This protein binds this small molecule.
Small molecule (SMILES): CC(=O)N[C@@H]1[C@@H](O)[C@H](O)[C@@H](CO)O[C@H]1O

Sequence of chain 1.B:
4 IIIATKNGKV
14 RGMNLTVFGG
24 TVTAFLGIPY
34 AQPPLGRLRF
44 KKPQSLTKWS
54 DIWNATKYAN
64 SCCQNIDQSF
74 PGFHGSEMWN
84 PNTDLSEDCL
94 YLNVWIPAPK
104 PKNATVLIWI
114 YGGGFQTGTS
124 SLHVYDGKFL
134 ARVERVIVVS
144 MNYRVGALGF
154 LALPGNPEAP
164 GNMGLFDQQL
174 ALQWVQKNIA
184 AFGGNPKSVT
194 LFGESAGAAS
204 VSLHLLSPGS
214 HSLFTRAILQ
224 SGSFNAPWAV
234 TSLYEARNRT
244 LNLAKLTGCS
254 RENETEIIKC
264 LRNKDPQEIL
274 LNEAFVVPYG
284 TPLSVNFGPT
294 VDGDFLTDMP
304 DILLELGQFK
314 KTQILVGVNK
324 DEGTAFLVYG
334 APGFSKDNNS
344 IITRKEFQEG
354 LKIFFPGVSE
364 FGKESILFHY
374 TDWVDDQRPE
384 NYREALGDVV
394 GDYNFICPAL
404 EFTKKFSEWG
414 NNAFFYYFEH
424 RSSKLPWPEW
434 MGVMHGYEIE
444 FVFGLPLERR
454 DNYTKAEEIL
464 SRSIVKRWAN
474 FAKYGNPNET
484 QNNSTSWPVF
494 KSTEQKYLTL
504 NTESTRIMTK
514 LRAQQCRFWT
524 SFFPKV

Binding-site contacts:
Ligand atom C5 contacts residue ILE4 of chain 1.B at 4.4 Å (hydrophobic).
Ligand atom C2 contacts residue ASN17 of chain 1.B at 2.7 Å.
Ligand atom N2 contacts residue THR24 of chain 1.B at 3.7 Å.
Ligand atom O7 contacts residue THR24 of chain 1.B at 3.1 Å.
Ligand atom C8 contacts residue ASN17 of chain 1.B at 3.9 Å.
Ligand atom N2 contacts residue ASN17 of chain 1.B at 3.3 Å (h-bond).
Ligand atom C7 contacts residue THR24 of chain 1.B at 3.9 Å.
Ligand atom C4 contacts residue ASN17 of chain 1.B at 4.2 Å.
Ligand atom C2 contacts residue THR24 of chain 1.B at 4.5 Å.
Ligand atom C6 contacts residue ILE4 of chain 1.B at 3.1 Å (hydrophobic).
Ligand atom O5 contacts residue ASN17 of chain 1.B at 2.2 Å (h-bond).
Ligand atom O5 contacts residue ILE4 of chain 1.B at 4.4 Å.
Ligand atom C3 contacts residue ASN17 of chain 1.B at 3.9 Å.
Ligand atom C5 contacts residue ASN17 of chain 1.B at 3.4 Å.
Ligand atom O6 contacts residue ILE4 of chain 1.B at 3.4 Å (h-bond).
Ligand atom C6 contacts residue ASN17 of chain 1.B at 4.4 Å.
Ligand atom C7 contacts residue ASN17 of chain 1.B at 3.9 Å.
Ligand atom C1 contacts residue ASN17 of chain 1.B at 1.4 Å.